A small-molecule ligand and the protein it binds are described below.
Small molecule (SMILES): CCCCN(Cc1ccc(-c2ccccc2-c2nn[nH]n2)cc1)c1nc(C)cc(C)n1

Sequence of chain 1.C:
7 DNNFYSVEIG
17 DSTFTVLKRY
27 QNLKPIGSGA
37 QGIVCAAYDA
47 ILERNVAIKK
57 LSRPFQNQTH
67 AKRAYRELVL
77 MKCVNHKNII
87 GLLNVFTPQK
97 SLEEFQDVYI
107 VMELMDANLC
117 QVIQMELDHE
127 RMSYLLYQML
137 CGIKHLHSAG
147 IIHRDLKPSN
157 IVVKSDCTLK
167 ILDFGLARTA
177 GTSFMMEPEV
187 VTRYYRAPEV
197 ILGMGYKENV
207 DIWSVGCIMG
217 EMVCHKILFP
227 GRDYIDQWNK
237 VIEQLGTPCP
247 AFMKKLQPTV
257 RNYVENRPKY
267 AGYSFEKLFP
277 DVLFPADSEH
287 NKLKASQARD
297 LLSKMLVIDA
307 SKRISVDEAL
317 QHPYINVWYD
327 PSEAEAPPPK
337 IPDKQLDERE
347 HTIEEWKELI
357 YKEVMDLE

Binding-site contacts:
Ligand atom C5 contacts residue ILE197 of chain 1.C at 3.2 Å (hydrophobic).
Ligand atom C13 contacts residue GLN253 of chain 1.C at 4.1 Å.
Ligand atom C7 contacts residue GLY199 of chain 1.C at 3.7 Å.
Ligand atom C28 contacts residue TYR230 of chain 1.C at 3.8 Å (hydrophobic).
Ligand atom C31 contacts residue TYR259 of chain 1.C at 3.8 Å (hydrophobic).
Ligand atom C30 contacts residue PRO184 of chain 1.C at 4.1 Å (hydrophobic).
Ligand atom C25 contacts residue TYR230 of chain 1.C at 3.5 Å (hydrophobic).
Ligand atom N2 contacts residue TYR230 of chain 1.C at 3.7 Å.
Ligand atom C13 contacts residue THR255 of chain 1.C at 3.6 Å.
Ligand atom N22 contacts residue PHE180 of chain 1.C at 3.8 Å.
Ligand atom C2 contacts residue ILE231 of chain 1.C at 3.6 Å (hydrophobic).
Ligand atom C31 contacts residue ILE231 of chain 1.C at 4.1 Å (hydrophobic).
Ligand atom N1 contacts residue TYR230 of chain 1.C at 3.3 Å.
Ligand atom N20 contacts residue SER179 of chain 1.C at 4.0 Å.
Ligand atom C8 contacts residue GLY199 of chain 1.C at 4.1 Å.
Ligand atom C5 contacts residue TYR230 of chain 1.C at 4.1 Å (hydrophobic).
Ligand atom C17 contacts residue GLN253 of chain 1.C at 4.1 Å.
Ligand atom C8 contacts residue LEU198 of chain 1.C at 4.1 Å (hydrophobic).
Ligand atom N19 contacts residue GLY199 of chain 1.C at 3.3 Å (h-bond).
Ligand atom N2 contacts residue ILE231 of chain 1.C at 4.0 Å.
Ligand atom N19 contacts residue GLN253 of chain 1.C at 4.2 Å.
Ligand atom C15 contacts residue GLN253 of chain 1.C at 3.2 Å.
Ligand atom C8 contacts residue VAL256 of chain 1.C at 3.5 Å (hydrophobic).
Ligand atom N20 contacts residue PHE180 of chain 1.C at 3.6 Å.
Ligand atom C31 contacts residue TRP234 of chain 1.C at 4.1 Å (hydrophobic).
Ligand atom C29 contacts residue ILE231 of chain 1.C at 3.9 Å (hydrophobic).
Ligand atom N20 contacts residue GLY199 of chain 1.C at 3.3 Å (h-bond).
Ligand atom C14 contacts residue GLN253 of chain 1.C at 3.4 Å.
Ligand atom N21 contacts residue PHE180 of chain 1.C at 3.0 Å.
Ligand atom C27 contacts residue TYR230 of chain 1.C at 3.8 Å (hydrophobic).
Ligand atom C7 contacts residue VAL256 of chain 1.C at 3.6 Å (hydrophobic).
Ligand atom C31 contacts residue LEU198 of chain 1.C at 3.9 Å (hydrophobic).
Ligand atom C23 contacts residue TYR230 of chain 1.C at 3.6 Å (hydrophobic).
Ligand atom C contacts residue LEU198 of chain 1.C at 3.9 Å (hydrophobic).
Ligand atom C16 contacts residue GLN253 of chain 1.C at 3.4 Å.
Ligand atom C30 contacts residue TYR230 of chain 1.C at 3.5 Å (hydrophobic).
Ligand atom N contacts residue ILE197 of chain 1.C at 4.0 Å.
Ligand atom C14 contacts residue THR255 of chain 1.C at 3.6 Å.
Ligand atom N contacts residue TYR230 of chain 1.C at 3.8 Å.
Ligand atom C7 contacts residue LEU198 of chain 1.C at 3.7 Å (hydrophobic).